Binding-site contacts:
Ligand atom OXT contacts residue PRO173 of chain 2.A at 3.1 Å.
Ligand atom O3 contacts residue ARG70 of chain 2.A at 2.8 Å (salt-bridge).
Ligand atom O contacts residue CO1 of chain 2.C at 2.3 Å.
Ligand atom CA contacts residue PHE170 of chain 2.A at 4.1 Å (hydrophobic).
Ligand atom O3 contacts residue SSN1 of chain 2.G at 3.2 Å (h-bond).
Ligand atom OXT contacts residue ALA174 of chain 2.A at 2.8 Å (h-bond).
Ligand atom OXT contacts residue SSN1 of chain 2.G at 4.2 Å.
Ligand atom CA contacts residue GLU149 of chain 2.A at 4.0 Å.
Ligand atom O3 contacts residue CO1 of chain 2.C at 2.1 Å.
Ligand atom C contacts residue ALA174 of chain 2.A at 3.6 Å (hydrophobic).
Ligand atom O3 contacts residue GLU149 of chain 2.A at 3.3 Å (salt-bridge).
Ligand atom O contacts residue PRO173 of chain 2.A at 4.1 Å.
Ligand atom C contacts residue SSN1 of chain 2.G at 3.8 Å.
Ligand atom OXT contacts residue ASP175 of chain 2.A at 4.0 Å.
Ligand atom O contacts residue GLU149 of chain 2.A at 3.2 Å (salt-bridge).
Ligand atom CA contacts residue MG1 of chain 2.D at 3.0 Å.
Ligand atom OXT contacts residue CO1 of chain 2.C at 4.2 Å.
Ligand atom C contacts residue ASP175 of chain 2.A at 4.0 Å.
Ligand atom O3 contacts residue MG1 of chain 2.D at 2.2 Å.
Ligand atom CB contacts residue TRP19 of chain 2.A at 4.2 Å (hydrophobic).
Ligand atom CB contacts residue SSN1 of chain 2.G at 3.0 Å.
Ligand atom CB contacts residue PHE170 of chain 2.A at 3.6 Å (hydrophobic).
Ligand atom CA contacts residue SSN1 of chain 2.G at 3.0 Å.
Ligand atom CB contacts residue LEU212 of chain 2.A at 3.8 Å (hydrophobic).
Ligand atom O contacts residue GLY172 of chain 2.A at 3.5 Å.
Ligand atom C contacts residue CO1 of chain 2.C at 3.0 Å.
Ligand atom O contacts residue ASP175 of chain 2.A at 2.9 Å (salt-bridge).
Ligand atom CA contacts residue ARG70 of chain 2.A at 3.9 Å.
Ligand atom O contacts residue ALA174 of chain 2.A at 3.5 Å (h-bond).
Ligand atom CA contacts residue GLY172 of chain 2.A at 3.8 Å.
Ligand atom CA contacts residue CO1 of chain 2.C at 2.9 Å.
Ligand atom C contacts residue MG1 of chain 2.D at 3.0 Å.
Ligand atom CA contacts residue GLN147 of chain 2.A at 3.9 Å.
Ligand atom OXT contacts residue GLY172 of chain 2.A at 3.3 Å.
Ligand atom O contacts residue MG1 of chain 2.D at 2.3 Å.
Ligand atom C contacts residue GLU149 of chain 2.A at 3.9 Å.
Ligand atom O3 contacts residue GLN147 of chain 2.A at 3.0 Å (h-bond).
Ligand atom CB contacts residue ARG70 of chain 2.A at 4.0 Å.
Ligand atom C contacts residue PRO173 of chain 2.A at 3.8 Å (hydrophobic).
Ligand atom C contacts residue GLY172 of chain 2.A at 3.3 Å.

This small molecule binds to this protein.
Small molecule (SMILES): CC(=O)C(=O)O

Sequence of chain 1.A:
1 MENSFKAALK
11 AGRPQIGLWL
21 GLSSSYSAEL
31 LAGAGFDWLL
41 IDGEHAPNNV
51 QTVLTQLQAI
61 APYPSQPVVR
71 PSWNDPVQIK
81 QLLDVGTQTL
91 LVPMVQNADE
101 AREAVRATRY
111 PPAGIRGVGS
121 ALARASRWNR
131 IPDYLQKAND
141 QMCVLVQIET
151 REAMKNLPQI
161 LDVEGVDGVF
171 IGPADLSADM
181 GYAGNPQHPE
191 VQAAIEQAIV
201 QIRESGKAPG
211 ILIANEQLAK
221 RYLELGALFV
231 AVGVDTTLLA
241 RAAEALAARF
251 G

Sequence of chain 2.A:
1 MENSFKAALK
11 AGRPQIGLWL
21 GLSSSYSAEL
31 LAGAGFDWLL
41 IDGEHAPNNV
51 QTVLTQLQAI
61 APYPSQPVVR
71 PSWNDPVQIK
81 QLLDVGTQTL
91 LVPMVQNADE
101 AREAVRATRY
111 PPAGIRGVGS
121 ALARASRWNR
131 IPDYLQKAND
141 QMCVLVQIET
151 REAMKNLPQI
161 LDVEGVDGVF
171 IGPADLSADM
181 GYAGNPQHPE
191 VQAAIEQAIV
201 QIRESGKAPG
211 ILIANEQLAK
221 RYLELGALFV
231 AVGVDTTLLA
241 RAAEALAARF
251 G